A protein and the small-molecule ligand that binds it are described below.
Small molecule (SMILES): OCCN1CCN(CCO)CC1

Sequence of chain 2.A:
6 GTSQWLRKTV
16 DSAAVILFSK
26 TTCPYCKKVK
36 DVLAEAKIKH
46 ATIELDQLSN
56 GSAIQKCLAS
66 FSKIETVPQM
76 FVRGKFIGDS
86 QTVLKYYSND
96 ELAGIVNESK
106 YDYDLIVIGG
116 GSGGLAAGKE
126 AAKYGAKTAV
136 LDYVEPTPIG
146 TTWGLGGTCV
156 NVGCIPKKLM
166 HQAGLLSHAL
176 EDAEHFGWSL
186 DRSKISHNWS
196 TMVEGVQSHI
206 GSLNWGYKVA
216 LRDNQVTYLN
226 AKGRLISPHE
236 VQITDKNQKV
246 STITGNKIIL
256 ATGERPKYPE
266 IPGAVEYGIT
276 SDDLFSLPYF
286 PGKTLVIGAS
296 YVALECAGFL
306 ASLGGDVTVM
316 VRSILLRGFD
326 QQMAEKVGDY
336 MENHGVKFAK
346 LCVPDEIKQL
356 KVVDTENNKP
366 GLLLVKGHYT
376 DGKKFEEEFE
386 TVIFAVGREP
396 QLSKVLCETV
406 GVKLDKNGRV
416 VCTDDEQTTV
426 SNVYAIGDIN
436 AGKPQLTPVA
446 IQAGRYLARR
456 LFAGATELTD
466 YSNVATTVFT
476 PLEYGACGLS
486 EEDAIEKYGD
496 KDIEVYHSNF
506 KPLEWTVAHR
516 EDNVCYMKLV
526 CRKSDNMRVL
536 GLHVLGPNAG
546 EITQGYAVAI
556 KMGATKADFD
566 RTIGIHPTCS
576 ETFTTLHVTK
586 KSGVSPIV

Binding-site contacts:
Ligand atom C11 contacts residue PHE324 of chain 2.A at 4.2 Å (hydrophobic).
Ligand atom C08 contacts residue GLY323 of chain 2.A at 4.3 Å.
Ligand atom N03 contacts residue GLY323 of chain 2.A at 3.5 Å (h-bond).
Ligand atom C05 contacts residue GLY323 of chain 2.A at 3.7 Å.
Ligand atom C07 contacts residue PHE324 of chain 2.A at 4.0 Å (hydrophobic).
Ligand atom O02 contacts residue HIS538 of chain 2.A at 3.8 Å.
Ligand atom O02 contacts residue SER485 of chain 2.A at 4.0 Å.
Ligand atom C12 contacts residue GLY483 of chain 2.A at 3.1 Å.
Ligand atom O02 contacts residue LEU484 of chain 2.A at 4.2 Å.
Ligand atom O01 contacts residue PHE324 of chain 2.A at 3.9 Å.
Ligand atom C12 contacts residue THR471 of chain 2.A at 4.3 Å.
Ligand atom C05 contacts residue PHE324 of chain 2.A at 3.5 Å (hydrophobic).
Ligand atom O02 contacts residue ALA481 of chain 2.A at 3.9 Å.
Ligand atom C12 contacts residue ALA481 of chain 2.A at 3.8 Å (hydrophobic).
Ligand atom O01 contacts residue ARG322 of chain 2.A at 4.4 Å.
Ligand atom C07 contacts residue THR471 of chain 2.A at 4.3 Å.
Ligand atom C09 contacts residue GLY323 of chain 2.A at 4.4 Å.
Ligand atom C06 contacts residue GLY323 of chain 2.A at 3.9 Å.
Ligand atom O02 contacts residue GLY483 of chain 2.A at 2.7 Å (h-bond).
Ligand atom C09 contacts residue PHE324 of chain 2.A at 4.3 Å (hydrophobic).
Ligand atom C11 contacts residue GLY323 of chain 2.A at 4.1 Å.
Ligand atom C11 contacts residue ARG322 of chain 2.A at 4.2 Å.
Ligand atom N04 contacts residue GLY323 of chain 2.A at 4.4 Å.
Ligand atom C10 contacts residue GLY483 of chain 2.A at 3.5 Å.